Sequence of chain 2.A:
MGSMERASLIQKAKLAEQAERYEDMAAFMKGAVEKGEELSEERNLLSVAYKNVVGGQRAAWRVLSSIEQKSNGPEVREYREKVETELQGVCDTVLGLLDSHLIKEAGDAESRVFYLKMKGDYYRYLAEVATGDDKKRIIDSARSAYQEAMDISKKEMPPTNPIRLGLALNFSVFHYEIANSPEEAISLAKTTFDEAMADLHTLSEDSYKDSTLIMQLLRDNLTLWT

Binding-site contacts:
Ligand atom O11 contacts residue LEU223 of chain 2.A at 3.0 Å.
Ligand atom C20 contacts residue LYS127 of chain 2.A at 2.8 Å.
Ligand atom C03 contacts residue V2K1 of chain 2.D at 0.2 Å.
Ligand atom C18 contacts residue V2K1 of chain 2.D at 1.3 Å.
Ligand atom C02 contacts residue ILE8 of chain 2.B at 3.6 Å (hydrophobic).
Ligand atom C14 contacts residue ASP220 of chain 2.A at 3.8 Å.
Ligand atom C20 contacts residue PRO172 of chain 2.A at 3.4 Å (hydrophobic).
Ligand atom C20 contacts residue ILE8 of chain 2.B at 3.5 Å (hydrophobic).
Ligand atom C12 contacts residue V2K1 of chain 2.D at 1.6 Å.
Ligand atom C02 contacts residue V2K1 of chain 2.D at 0.2 Å.
Ligand atom C20 contacts residue V2K1 of chain 2.D at 0.1 Å.
Ligand atom C03 contacts residue LYS127 of chain 2.A at 2.5 Å.
Ligand atom C19 contacts residue ILE173 of chain 2.A at 3.8 Å (hydrophobic).
Ligand atom N16 contacts residue V2K1 of chain 2.D at 1.2 Å.
Ligand atom C18 contacts residue ILE173 of chain 2.A at 3.5 Å (hydrophobic).
Ligand atom O11 contacts residue V2K1 of chain 2.D at 1.6 Å.
Ligand atom C09 contacts residue ILE224 of chain 2.A at 3.9 Å (hydrophobic).
Ligand atom C05 contacts residue V2K1 of chain 2.D at 0.9 Å.
Ligand atom C19 contacts residue PRO172 of chain 2.A at 3.2 Å (hydrophobic).
Ligand atom C20 contacts residue GLY176 of chain 2.A at 3.8 Å.
Ligand atom C08 contacts residue V2K1 of chain 2.D at 0.7 Å.
Ligand atom C09 contacts residue ILE8 of chain 2.B at 3.8 Å (hydrophobic).
Ligand atom N07 contacts residue V2K1 of chain 2.D at 1.0 Å.
Ligand atom C19 contacts residue ILE8 of chain 2.B at 3.6 Å (hydrophobic).
Ligand atom C03 contacts residue ILE8 of chain 2.B at 3.9 Å (hydrophobic).
Ligand atom C17 contacts residue PRO172 of chain 2.A at 3.7 Å (hydrophobic).
Ligand atom C04 contacts residue LYS127 of chain 2.A at 3.8 Å.
Ligand atom C14 contacts residue V2K1 of chain 2.D at 1.1 Å.
Ligand atom C06 contacts residue V2K1 of chain 2.D at 0.8 Å.
Ligand atom C04 contacts residue V2K1 of chain 2.D at 0.7 Å.
Ligand atom C12 contacts residue LEU223 of chain 2.A at 3.8 Å (hydrophobic).
Ligand atom C20 contacts residue ILE173 of chain 2.A at 3.7 Å (hydrophobic).
Ligand atom C15 contacts residue V2K1 of chain 2.D at 0.3 Å.
Ligand atom C09 contacts residue V2K1 of chain 2.D at 0.5 Å.
Ligand atom C02 contacts residue LYS127 of chain 2.A at 1.4 Å.
Ligand atom C17 contacts residue V2K1 of chain 2.D at 0.5 Å.
Ligand atom C10 contacts residue V2K1 of chain 2.D at 1.3 Å.
Ligand atom C12 contacts residue ILE8 of chain 2.B at 3.7 Å (hydrophobic).
Ligand atom C19 contacts residue V2K1 of chain 2.D at 0.3 Å.
Ligand atom C13 contacts residue V2K1 of chain 2.D at 1.3 Å.

Sequence of chain 2.B:
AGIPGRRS

A small-molecule ligand and the protein it binds are described below.
Small molecule (SMILES): COc1ccc2nc(C)n(-c3ccc(C=O)cc3)c2c1